Binding-site contacts:
Ligand atom C contacts residue GLN191 of chain 1.A at 3.5 Å.
Ligand atom C6 contacts residue SER194 of chain 1.A at 1.5 Å.
Ligand atom N2 contacts residue ALA189 of chain 1.A at 3.7 Å.
Ligand atom C18 contacts residue GLY215 of chain 1.A at 3.7 Å.
Ligand atom C3 contacts residue TRP214 of chain 1.A at 3.4 Å (hydrophobic).
Ligand atom C5 contacts residue SER194 of chain 1.A at 2.6 Å.
Ligand atom N4 contacts residue ASP188 of chain 1.A at 2.6 Å (salt-bridge).
Ligand atom C4 contacts residue SER194 of chain 1.A at 3.0 Å.
Ligand atom C1 contacts residue GLN191 of chain 1.A at 4.0 Å.
Ligand atom C2 contacts residue GLY215 of chain 1.A at 3.7 Å.
Ligand atom N3 contacts residue ALA189 of chain 1.A at 2.9 Å (h-bond).
Ligand atom N3 contacts residue GLY225 of chain 1.A at 3.4 Å.
Ligand atom N3 contacts residue ASP188 of chain 1.A at 2.9 Å (salt-bridge).
Ligand atom C4 contacts residue SER213 of chain 1.A at 3.9 Å.
Ligand atom C1 contacts residue ALA189 of chain 1.A at 4.0 Å (hydrophobic).
Ligand atom O contacts residue GLY192 of chain 1.A at 3.5 Å (h-bond).
Ligand atom C5 contacts residue CYS190 of chain 1.A at 3.8 Å (hydrophobic).
Ligand atom C4 contacts residue VAL212 of chain 1.A at 3.6 Å (hydrophobic).
Ligand atom N4 contacts residue GLY215 of chain 1.A at 3.7 Å.
Ligand atom C4 contacts residue TRP214 of chain 1.A at 3.9 Å (hydrophobic).
Ligand atom C contacts residue CYS190 of chain 1.A at 3.5 Å (hydrophobic).
Ligand atom C18 contacts residue ASP188 of chain 1.A at 3.1 Å.
Ligand atom C1 contacts residue CYS190 of chain 1.A at 4.0 Å (hydrophobic).
Ligand atom O contacts residue GLN191 of chain 1.A at 3.4 Å.
Ligand atom C3 contacts residue GLY215 of chain 1.A at 3.6 Å.
Ligand atom C2 contacts residue ASP216 of chain 1.A at 4.0 Å.
Ligand atom C2 contacts residue TRP214 of chain 1.A at 4.0 Å (hydrophobic).
Ligand atom N4 contacts residue ASP216 of chain 1.A at 3.5 Å (salt-bridge).
Ligand atom C18 contacts residue ASP216 of chain 1.A at 3.7 Å.
Ligand atom C2 contacts residue ALA189 of chain 1.A at 3.6 Å (hydrophobic).
Ligand atom C18 contacts residue ALA189 of chain 1.A at 3.4 Å (hydrophobic).
Ligand atom C3 contacts residue ALA189 of chain 1.A at 4.0 Å (hydrophobic).
Ligand atom N2 contacts residue GLY215 of chain 1.A at 3.3 Å.
Ligand atom N4 contacts residue ARG223 of chain 1.A at 3.1 Å (salt-bridge).
Ligand atom O contacts residue SER194 of chain 1.A at 2.3 Å (h-bond).
Ligand atom N4 contacts residue TYR161 of chain 1.A at 3.9 Å.
Ligand atom C6 contacts residue CYS190 of chain 1.A at 3.8 Å (hydrophobic).
Ligand atom N2 contacts residue ASP216 of chain 1.A at 3.0 Å (salt-bridge).
Ligand atom C contacts residue SER194 of chain 1.A at 3.8 Å.
Ligand atom O contacts residue CYS190 of chain 1.A at 3.4 Å (h-bond).

The protein below binds the small molecule below.
Small molecule (SMILES): [H]/N=C(\N)Nc1ccc(C(=O)O)cc1

Sequence of chain 1.A:
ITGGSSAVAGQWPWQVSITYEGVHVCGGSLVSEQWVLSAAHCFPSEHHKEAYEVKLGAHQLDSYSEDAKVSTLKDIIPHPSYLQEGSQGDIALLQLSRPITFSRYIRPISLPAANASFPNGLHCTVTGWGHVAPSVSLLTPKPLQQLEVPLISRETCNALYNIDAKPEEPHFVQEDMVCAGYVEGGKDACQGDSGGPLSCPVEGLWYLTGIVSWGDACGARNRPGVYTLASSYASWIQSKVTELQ